Binding-site contacts:
Ligand atom F10 contacts residue VAL133 of chain 1.A at 3.8 Å.
Ligand atom F10 contacts residue THR86 of chain 1.A at 3.9 Å.
Ligand atom C6 contacts residue PRO87 of chain 1.A at 4.1 Å (hydrophobic).
Ligand atom C5 contacts residue PRO87 of chain 1.A at 4.0 Å (hydrophobic).
Ligand atom C5 contacts residue ILE135 of chain 1.A at 4.1 Å (hydrophobic).
Ligand atom C4 contacts residue PRO87 of chain 1.A at 3.8 Å (hydrophobic).
Ligand atom C5 contacts residue THR86 of chain 1.A at 3.9 Å.
Ligand atom C6 contacts residue SER134 of chain 1.A at 4.2 Å.
Ligand atom C4 contacts residue THR86 of chain 1.A at 3.3 Å.
Ligand atom C8 contacts residue GLY142 of chain 1.A at 3.9 Å.
Ligand atom F10 contacts residue SER134 of chain 1.A at 3.4 Å.
Ligand atom F10 contacts residue ALA146 of chain 1.A at 3.6 Å.
Ligand atom S9 contacts residue GLY142 of chain 1.A at 3.5 Å.
Ligand atom N11 contacts residue GLY142 of chain 1.A at 3.5 Å (h-bond).
Ligand atom C8 contacts residue ASN141 of chain 1.A at 4.2 Å.
Ligand atom C1 contacts residue PRO87 of chain 1.A at 3.8 Å (hydrophobic).
Ligand atom N7 contacts residue PRO87 of chain 1.A at 3.7 Å.
Ligand atom N7 contacts residue VAL139 of chain 1.A at 4.2 Å.
Ligand atom C1 contacts residue LEU140 of chain 1.A at 3.7 Å (hydrophobic).
Ligand atom S9 contacts residue GLY143 of chain 1.A at 3.6 Å.
Ligand atom C5 contacts residue ALA146 of chain 1.A at 4.0 Å (hydrophobic).
Ligand atom C2 contacts residue LEU140 of chain 1.A at 3.7 Å (hydrophobic).
Ligand atom C4 contacts residue ALA146 of chain 1.A at 4.0 Å (hydrophobic).
Ligand atom C1 contacts residue VAL139 of chain 1.A at 4.2 Å (hydrophobic).
Ligand atom N7 contacts residue LEU140 of chain 1.A at 3.1 Å (h-bond).
Ligand atom C3 contacts residue PRO85 of chain 1.A at 4.3 Å (hydrophobic).
Ligand atom N11 contacts residue LEU140 of chain 1.A at 2.6 Å (h-bond).
Ligand atom C8 contacts residue PRO87 of chain 1.A at 3.9 Å (hydrophobic).
Ligand atom C3 contacts residue PRO87 of chain 1.A at 3.5 Å (hydrophobic).
Ligand atom C8 contacts residue LEU140 of chain 1.A at 3.2 Å (hydrophobic).
Ligand atom C3 contacts residue THR86 of chain 1.A at 3.9 Å.
Ligand atom C1 contacts residue TYR138 of chain 1.A at 3.3 Å (hydrophobic).
Ligand atom C2 contacts residue PRO87 of chain 1.A at 3.5 Å (hydrophobic).
Ligand atom F10 contacts residue ILE135 of chain 1.A at 3.0 Å.
Ligand atom N11 contacts residue ASN141 of chain 1.A at 3.4 Å.
Ligand atom S9 contacts residue PRO85 of chain 1.A at 4.1 Å.
Ligand atom S9 contacts residue PRO87 of chain 1.A at 3.8 Å.
Ligand atom C6 contacts residue TYR138 of chain 1.A at 3.8 Å (hydrophobic).
Ligand atom C4 contacts residue PRO85 of chain 1.A at 3.7 Å (hydrophobic).
Ligand atom C3 contacts residue GLY142 of chain 1.A at 4.2 Å.

Sequence of chain 1.A:
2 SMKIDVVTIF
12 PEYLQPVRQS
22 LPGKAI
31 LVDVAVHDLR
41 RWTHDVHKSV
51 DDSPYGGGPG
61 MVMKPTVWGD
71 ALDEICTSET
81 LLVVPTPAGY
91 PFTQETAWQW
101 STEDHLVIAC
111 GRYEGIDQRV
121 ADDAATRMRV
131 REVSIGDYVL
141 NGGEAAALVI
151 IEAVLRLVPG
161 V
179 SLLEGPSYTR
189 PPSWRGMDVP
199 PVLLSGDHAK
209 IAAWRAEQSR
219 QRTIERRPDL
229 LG

This small molecule binds to this protein.
Small molecule (SMILES): Nc1nc2ccc(F)cc2s1